The protein below binds the small molecule below.
Small molecule (SMILES): CC(=O)N[C@@H]1[C@@H](O)[C@H](O)[C@@H](CO)O[C@H]1O

Sequence of chain 34.A:
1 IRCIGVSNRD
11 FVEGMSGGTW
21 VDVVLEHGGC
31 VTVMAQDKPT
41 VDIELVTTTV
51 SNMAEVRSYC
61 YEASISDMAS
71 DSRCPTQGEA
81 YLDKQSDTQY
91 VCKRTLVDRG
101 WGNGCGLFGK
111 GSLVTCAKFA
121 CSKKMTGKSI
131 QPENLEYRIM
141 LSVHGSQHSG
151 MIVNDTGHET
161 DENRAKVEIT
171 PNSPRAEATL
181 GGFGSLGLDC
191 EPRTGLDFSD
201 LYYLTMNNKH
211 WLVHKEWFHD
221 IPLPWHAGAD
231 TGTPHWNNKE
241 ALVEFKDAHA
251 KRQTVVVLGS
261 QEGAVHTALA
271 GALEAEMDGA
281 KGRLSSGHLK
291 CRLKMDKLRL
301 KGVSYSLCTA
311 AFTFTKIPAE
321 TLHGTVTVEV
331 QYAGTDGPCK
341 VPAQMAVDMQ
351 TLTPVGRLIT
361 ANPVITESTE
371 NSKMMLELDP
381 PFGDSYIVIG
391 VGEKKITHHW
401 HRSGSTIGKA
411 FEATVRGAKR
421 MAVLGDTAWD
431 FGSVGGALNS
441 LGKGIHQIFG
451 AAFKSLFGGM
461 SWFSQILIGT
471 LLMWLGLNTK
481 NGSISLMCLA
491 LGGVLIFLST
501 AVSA

Binding-site contacts:
Ligand atom N2 contacts residue THR160 of chain 34.A at 3.5 Å.
Ligand atom C6 contacts residue HIS158 of chain 34.A at 4.0 Å.
Ligand atom C1 contacts residue THR160 of chain 34.A at 3.0 Å.
Ligand atom C3 contacts residue THR160 of chain 34.A at 3.9 Å.
Ligand atom C7 contacts residue ASN154 of chain 34.A at 3.0 Å.
Ligand atom C4 contacts residue THR160 of chain 34.A at 3.6 Å.
Ligand atom O5 contacts residue THR160 of chain 34.A at 3.2 Å.
Ligand atom O7 contacts residue ASN154 of chain 34.A at 2.7 Å (h-bond).
Ligand atom C2 contacts residue THR160 of chain 34.A at 2.7 Å.
Ligand atom O5 contacts residue HIS158 of chain 34.A at 3.8 Å.
Ligand atom O6 contacts residue HIS158 of chain 34.A at 3.4 Å (h-bond).
Ligand atom C7 contacts residue THR160 of chain 34.A at 3.4 Å.
Ligand atom C2 contacts residue ASN154 of chain 34.A at 2.5 Å.
Ligand atom C8 contacts residue ASN154 of chain 34.A at 4.1 Å.
Ligand atom C3 contacts residue ASN154 of chain 34.A at 3.9 Å.
Ligand atom C1 contacts residue ASN154 of chain 34.A at 1.6 Å.
Ligand atom O7 contacts residue THR160 of chain 34.A at 2.5 Å.
Ligand atom C6 contacts residue THR160 of chain 34.A at 3.7 Å.
Ligand atom C8 contacts residue VAL153 of chain 34.A at 4.4 Å (hydrophobic).
Ligand atom C5 contacts residue THR160 of chain 34.A at 3.7 Å.
Ligand atom O3 contacts residue THR160 of chain 34.A at 4.3 Å.
Ligand atom C5 contacts residue ASN154 of chain 34.A at 3.8 Å.
Ligand atom C8 contacts residue ILE152 of chain 34.A at 4.3 Å (hydrophobic).
Ligand atom O7 contacts residue ASP161 of chain 34.A at 3.7 Å.
Ligand atom O5 contacts residue ASN154 of chain 34.A at 2.4 Å (h-bond).
Ligand atom N2 contacts residue ASN154 of chain 34.A at 3.0 Å (h-bond).
Ligand atom C4 contacts residue ASN154 of chain 34.A at 4.3 Å.